Sequence of chain 40.A:
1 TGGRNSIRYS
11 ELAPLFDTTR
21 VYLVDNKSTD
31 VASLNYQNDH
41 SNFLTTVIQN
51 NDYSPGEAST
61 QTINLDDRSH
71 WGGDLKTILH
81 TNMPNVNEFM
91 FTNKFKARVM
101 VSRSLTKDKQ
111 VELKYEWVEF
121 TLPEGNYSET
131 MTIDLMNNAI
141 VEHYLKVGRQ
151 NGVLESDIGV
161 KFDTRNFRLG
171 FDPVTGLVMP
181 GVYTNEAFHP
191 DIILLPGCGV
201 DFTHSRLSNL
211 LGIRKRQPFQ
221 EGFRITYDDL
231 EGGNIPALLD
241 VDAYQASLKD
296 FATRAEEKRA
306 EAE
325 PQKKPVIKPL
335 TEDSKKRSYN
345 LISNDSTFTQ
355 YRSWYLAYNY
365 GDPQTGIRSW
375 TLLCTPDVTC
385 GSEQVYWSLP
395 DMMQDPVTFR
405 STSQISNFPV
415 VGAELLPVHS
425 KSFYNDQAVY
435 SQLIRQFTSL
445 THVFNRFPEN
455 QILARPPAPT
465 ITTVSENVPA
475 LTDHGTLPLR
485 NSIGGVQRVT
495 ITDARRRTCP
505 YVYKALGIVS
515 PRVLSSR

A small-molecule ligand and the protein it binds are described below.
Small molecule (SMILES): CCCCCCCCCCCC[N+](C)(C)CCCS(=O)(=O)O

Binding-site contacts:
Ligand atom S1 contacts residue ARG98 of chain 40.A at 4.4 Å.
Ligand atom C15 contacts residue TRP117 of chain 40.A at 4.2 Å (hydrophobic).
Ligand atom C13 contacts residue ARG224 of chain 40.A at 4.2 Å.
Ligand atom C1 contacts residue ARG224 of chain 40.A at 3.8 Å.
Ligand atom O1S contacts residue ARG98 of chain 40.A at 3.6 Å.
Ligand atom O1S contacts residue ASP228 of chain 40.A at 3.6 Å.
Ligand atom C16 contacts residue TRP117 of chain 40.A at 3.7 Å (hydrophobic).
Ligand atom N1 contacts residue ARG98 of chain 40.A at 4.3 Å.
Ligand atom C3 contacts residue TRP117 of chain 40.A at 3.5 Å (hydrophobic).
Ligand atom C14 contacts residue ARG224 of chain 40.A at 4.5 Å.
Ligand atom C1 contacts residue ARG98 of chain 40.A at 3.2 Å.
Ligand atom C15 contacts residue ARG224 of chain 40.A at 3.3 Å.
Ligand atom C3 contacts residue ARG98 of chain 40.A at 3.2 Å.
Ligand atom C2 contacts residue ARG224 of chain 40.A at 3.8 Å.
Ligand atom N1 contacts residue ARG224 of chain 40.A at 4.2 Å.
Ligand atom C16 contacts residue ARG224 of chain 40.A at 4.0 Å.
Ligand atom N1 contacts residue TRP117 of chain 40.A at 4.1 Å.
Ligand atom C3 contacts residue ARG224 of chain 40.A at 3.5 Å.
Ligand atom C2 contacts residue ARG98 of chain 40.A at 3.4 Å.
Ligand atom O3S contacts residue THR226 of chain 40.A at 4.0 Å.
Ligand atom O1S contacts residue THR226 of chain 40.A at 4.3 Å.